Sequence of chain 1.B:
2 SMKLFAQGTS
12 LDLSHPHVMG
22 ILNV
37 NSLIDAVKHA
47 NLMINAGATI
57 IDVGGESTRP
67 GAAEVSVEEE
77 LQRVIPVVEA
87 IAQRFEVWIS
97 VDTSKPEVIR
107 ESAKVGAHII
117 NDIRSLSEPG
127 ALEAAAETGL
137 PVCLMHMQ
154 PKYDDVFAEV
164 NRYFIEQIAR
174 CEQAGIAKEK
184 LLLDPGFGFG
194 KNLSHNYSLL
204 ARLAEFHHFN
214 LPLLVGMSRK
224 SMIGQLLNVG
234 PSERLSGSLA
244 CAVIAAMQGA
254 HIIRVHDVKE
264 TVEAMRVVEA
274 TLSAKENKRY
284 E

The protein below binds the small molecule below.
Small molecule (SMILES): Nc1nc(O)c2nc(CNc3ccc(C(=O)O)cc3)cnc2n1

Binding-site contacts:
Ligand atom N6 contacts residue LYS223 of chain 1.B at 3.5 Å (salt-bridge).
Ligand atom C7 contacts residue ASP187 of chain 1.B at 3.1 Å.
Ligand atom C7 contacts residue ASN117 of chain 1.B at 3.7 Å.
Ligand atom C3 contacts residue ARG257 of chain 1.B at 3.8 Å.
Ligand atom O1 contacts residue LYS223 of chain 1.B at 2.9 Å (salt-bridge).
Ligand atom N8 contacts residue THR64 of chain 1.B at 3.4 Å (h-bond).
Ligand atom N9 contacts residue ASN117 of chain 1.B at 3.2 Å (h-bond).
Ligand atom C20 contacts residue LYS223 of chain 1.B at 3.7 Å.
Ligand atom O1 contacts residue GLY219 of chain 1.B at 3.2 Å (h-bond).
Ligand atom N6 contacts residue ARG257 of chain 1.B at 3.4 Å (salt-bridge).
Ligand atom C17 contacts residue PO41 of chain 1.E at 3.5 Å.
Ligand atom N14 contacts residue PHE192 of chain 1.B at 3.3 Å.
Ligand atom N11 contacts residue ASP187 of chain 1.B at 2.8 Å (salt-bridge).
Ligand atom O23 contacts residue SER224 of chain 1.B at 3.4 Å (h-bond).
Ligand atom C10 contacts residue PHE192 of chain 1.B at 3.8 Å (hydrophobic).
Ligand atom C16 contacts residue PRO66 of chain 1.B at 3.7 Å (hydrophobic).
Ligand atom C13 contacts residue PO41 of chain 1.E at 3.2 Å.
Ligand atom C10 contacts residue ARG257 of chain 1.B at 3.3 Å.
Ligand atom C2 contacts residue ASP187 of chain 1.B at 3.7 Å.
Ligand atom N9 contacts residue ILE119 of chain 1.B at 3.7 Å.
Ligand atom C19 contacts residue LYS223 of chain 1.B at 3.7 Å.
Ligand atom C12 contacts residue THR64 of chain 1.B at 3.0 Å.
Ligand atom N4 contacts residue ASP187 of chain 1.B at 2.6 Å (salt-bridge).
Ligand atom C16 contacts residue PHE192 of chain 1.B at 3.4 Å (hydrophobic).
Ligand atom C15 contacts residue LYS223 of chain 1.B at 3.7 Å.
Ligand atom N6 contacts residue PHE192 of chain 1.B at 3.6 Å.
Ligand atom O22 contacts residue SER224 of chain 1.B at 3.0 Å (h-bond).
Ligand atom C18 contacts residue GLY191 of chain 1.B at 3.5 Å.
Ligand atom C13 contacts residue ARG257 of chain 1.B at 3.8 Å.
Ligand atom N4 contacts residue MET141 of chain 1.B at 3.6 Å.
Ligand atom C15 contacts residue PHE192 of chain 1.B at 3.8 Å (hydrophobic).
Ligand atom N11 contacts residue ASN117 of chain 1.B at 2.8 Å (h-bond).
Ligand atom O1 contacts residue PHE192 of chain 1.B at 3.8 Å.
Ligand atom C21 contacts residue SER224 of chain 1.B at 3.7 Å.
Ligand atom N8 contacts residue ARG257 of chain 1.B at 3.5 Å.
Ligand atom C5 contacts residue ARG257 of chain 1.B at 3.6 Å.
Ligand atom O22 contacts residue GLY191 of chain 1.B at 3.7 Å.
Ligand atom N11 contacts residue LEU217 of chain 1.B at 3.8 Å.
Ligand atom C17 contacts residue LYS223 of chain 1.B at 3.6 Å.
Ligand atom C12 contacts residue ARG257 of chain 1.B at 3.3 Å.